The protein below binds the small molecule below.
Small molecule (SMILES): N[C@@H](CCC(=O)O)C(=O)O

Sequence of chain 1.D:
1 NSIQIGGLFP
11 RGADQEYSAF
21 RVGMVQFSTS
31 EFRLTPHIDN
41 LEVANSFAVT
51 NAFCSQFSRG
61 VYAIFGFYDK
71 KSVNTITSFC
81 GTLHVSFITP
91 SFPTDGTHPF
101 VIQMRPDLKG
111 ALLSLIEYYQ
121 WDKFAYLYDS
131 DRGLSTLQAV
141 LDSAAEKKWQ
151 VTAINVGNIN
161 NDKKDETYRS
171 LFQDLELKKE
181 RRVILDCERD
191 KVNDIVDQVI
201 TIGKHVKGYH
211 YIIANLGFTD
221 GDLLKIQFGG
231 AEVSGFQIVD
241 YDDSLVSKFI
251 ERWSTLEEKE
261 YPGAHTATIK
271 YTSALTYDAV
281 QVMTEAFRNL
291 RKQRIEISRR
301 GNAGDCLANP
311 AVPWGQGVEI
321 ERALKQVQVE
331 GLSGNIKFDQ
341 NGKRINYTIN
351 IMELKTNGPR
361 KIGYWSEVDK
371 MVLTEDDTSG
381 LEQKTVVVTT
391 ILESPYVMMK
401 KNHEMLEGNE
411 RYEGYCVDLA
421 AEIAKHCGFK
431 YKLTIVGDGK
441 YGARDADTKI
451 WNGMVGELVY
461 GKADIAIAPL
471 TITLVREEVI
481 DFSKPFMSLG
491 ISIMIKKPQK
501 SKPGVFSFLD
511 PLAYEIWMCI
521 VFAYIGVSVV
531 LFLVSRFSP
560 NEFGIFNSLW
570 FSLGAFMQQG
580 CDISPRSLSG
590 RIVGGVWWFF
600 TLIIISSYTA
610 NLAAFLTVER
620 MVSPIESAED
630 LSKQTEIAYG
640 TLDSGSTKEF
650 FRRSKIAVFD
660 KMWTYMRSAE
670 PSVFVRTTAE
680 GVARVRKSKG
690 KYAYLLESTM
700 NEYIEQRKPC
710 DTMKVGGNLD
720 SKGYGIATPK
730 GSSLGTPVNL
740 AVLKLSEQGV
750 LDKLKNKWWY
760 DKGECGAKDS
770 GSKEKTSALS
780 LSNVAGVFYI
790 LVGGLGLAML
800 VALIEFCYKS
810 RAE

Binding-site contacts:
Ligand atom CA contacts residue SER645 of chain 1.D at 3.4 Å.
Ligand atom N contacts residue GLU696 of chain 1.D at 3.6 Å.
Ligand atom OE1 contacts residue SER645 of chain 1.D at 2.6 Å (h-bond).
Ligand atom CB contacts residue GLU696 of chain 1.D at 3.9 Å.
Ligand atom OE2 contacts residue SER645 of chain 1.D at 3.4 Å (h-bond).
Ligand atom CB contacts residue TYR441 of chain 1.D at 3.5 Å (hydrophobic).
Ligand atom OE1 contacts residue THR646 of chain 1.D at 2.9 Å (h-bond).
Ligand atom C contacts residue THR471 of chain 1.D at 4.0 Å.
Ligand atom C contacts residue TYR441 of chain 1.D at 3.7 Å (hydrophobic).
Ligand atom OXT contacts residue ARG476 of chain 1.D at 3.9 Å.
Ligand atom O contacts residue GLY644 of chain 1.D at 3.5 Å.
Ligand atom O contacts residue TYR441 of chain 1.D at 3.8 Å.
Ligand atom CD contacts residue SER645 of chain 1.D at 3.3 Å.
Ligand atom OXT contacts residue THR471 of chain 1.D at 3.9 Å.
Ligand atom OXT contacts residue TYR441 of chain 1.D at 3.2 Å.
Ligand atom C contacts residue SER645 of chain 1.D at 3.8 Å.
Ligand atom O contacts residue ARG476 of chain 1.D at 3.5 Å (salt-bridge).
Ligand atom CA contacts residue TYR441 of chain 1.D at 4.1 Å (hydrophobic).
Ligand atom CG contacts residue SER645 of chain 1.D at 3.6 Å.
Ligand atom CA contacts residue THR471 of chain 1.D at 3.3 Å.
Ligand atom CG contacts residue GLY644 of chain 1.D at 3.7 Å.
Ligand atom CA contacts residue GLU696 of chain 1.D at 3.5 Å.
Ligand atom CD contacts residue LEU641 of chain 1.D at 3.6 Å (hydrophobic).
Ligand atom CB contacts residue SER645 of chain 1.D at 4.1 Å.
Ligand atom OE1 contacts residue LEU641 of chain 1.D at 4.0 Å.
Ligand atom CD contacts residue GLY644 of chain 1.D at 4.0 Å.
Ligand atom OE1 contacts residue GLY644 of chain 1.D at 3.1 Å.
Ligand atom N contacts residue TYR723 of chain 1.D at 4.1 Å.
Ligand atom N contacts residue LEU470 of chain 1.D at 3.9 Å.
Ligand atom CD contacts residue GLU696 of chain 1.D at 3.7 Å.
Ligand atom OE2 contacts residue LEU641 of chain 1.D at 3.6 Å.
Ligand atom N contacts residue PRO469 of chain 1.D at 3.9 Å.
Ligand atom C contacts residue ARG476 of chain 1.D at 4.2 Å.
Ligand atom CG contacts residue TYR441 of chain 1.D at 3.5 Å (hydrophobic).
Ligand atom CG contacts residue LEU641 of chain 1.D at 4.1 Å (hydrophobic).
Ligand atom O contacts residue SER645 of chain 1.D at 2.9 Å (h-bond).
Ligand atom OE2 contacts residue GLU696 of chain 1.D at 2.9 Å (salt-bridge).
Ligand atom N contacts residue THR471 of chain 1.D at 2.7 Å (h-bond).
Ligand atom OE2 contacts residue THR646 of chain 1.D at 3.3 Å.
Ligand atom CD contacts residue THR646 of chain 1.D at 3.7 Å.